Sequence of chain 2.A:
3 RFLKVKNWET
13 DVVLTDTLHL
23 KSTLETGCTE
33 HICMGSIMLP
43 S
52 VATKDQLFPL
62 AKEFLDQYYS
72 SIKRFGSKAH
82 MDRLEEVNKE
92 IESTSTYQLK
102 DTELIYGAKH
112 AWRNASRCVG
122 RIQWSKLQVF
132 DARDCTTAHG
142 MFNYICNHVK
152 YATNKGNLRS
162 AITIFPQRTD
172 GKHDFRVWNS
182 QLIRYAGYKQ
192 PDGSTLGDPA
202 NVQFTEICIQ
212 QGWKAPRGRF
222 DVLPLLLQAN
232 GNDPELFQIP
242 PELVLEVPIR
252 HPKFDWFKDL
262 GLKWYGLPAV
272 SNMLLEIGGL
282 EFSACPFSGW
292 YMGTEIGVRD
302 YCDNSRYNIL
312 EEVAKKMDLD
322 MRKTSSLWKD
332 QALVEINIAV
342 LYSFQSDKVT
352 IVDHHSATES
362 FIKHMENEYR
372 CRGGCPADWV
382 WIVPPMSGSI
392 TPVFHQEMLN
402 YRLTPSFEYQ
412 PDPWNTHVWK

Binding-site contacts:
Ligand atom C02 contacts residue PRO269 of chain 2.A at 3.8 Å (hydrophobic).
Ligand atom N01 contacts residue PRO269 of chain 2.A at 4.1 Å.
Ligand atom N01 contacts residue GLU296 of chain 2.A at 2.7 Å (salt-bridge).
Ligand atom C05 contacts residue VAL271 of chain 2.A at 3.6 Å (hydrophobic).
Ligand atom C10 contacts residue VAL271 of chain 2.A at 4.1 Å (hydrophobic).
Ligand atom N11 contacts residue HEM1 of chain 2.B at 3.0 Å (h-bond).
Ligand atom C12 contacts residue TRP382 of chain 2.A at 3.7 Å (hydrophobic).
Ligand atom C12 contacts residue HEM1 of chain 2.B at 3.0 Å.
Ligand atom N02 contacts residue GLU296 of chain 2.A at 2.8 Å (salt-bridge).
Ligand atom C07 contacts residue HEM1 of chain 2.B at 3.5 Å.
Ligand atom C03 contacts residue PRO269 of chain 2.A at 3.9 Å (hydrophobic).
Ligand atom C16 contacts residue VAL271 of chain 2.A at 3.9 Å (hydrophobic).
Ligand atom N02 contacts residue TRP291 of chain 2.A at 2.8 Å (h-bond).
Ligand atom N01 contacts residue HEM1 of chain 2.B at 4.2 Å.
Ligand atom C04 contacts residue HEM1 of chain 2.B at 4.0 Å.
Ligand atom C03 contacts residue TRP291 of chain 2.A at 4.2 Å (hydrophobic).
Ligand atom C08 contacts residue HEM1 of chain 2.B at 3.5 Å.
Ligand atom C02 contacts residue TRP291 of chain 2.A at 3.9 Å (hydrophobic).
Ligand atom C09 contacts residue VAL271 of chain 2.A at 3.5 Å (hydrophobic).
Ligand atom C07 contacts residue PRO269 of chain 2.A at 3.9 Å (hydrophobic).
Ligand atom C07 contacts residue GLY290 of chain 2.A at 3.8 Å.
Ligand atom N11 contacts residue VAL271 of chain 2.A at 4.0 Å.
Ligand atom C07 contacts residue PHE288 of chain 2.A at 3.5 Å (hydrophobic).
Ligand atom C04 contacts residue PRO269 of chain 2.A at 4.1 Å (hydrophobic).
Ligand atom C02 contacts residue GLU296 of chain 2.A at 3.5 Å.
Ligand atom C02 contacts residue HEM1 of chain 2.B at 3.8 Å.
Ligand atom C09 contacts residue HEM1 of chain 2.B at 3.3 Å.
Ligand atom N02 contacts residue MET293 of chain 2.A at 4.2 Å.
Ligand atom C13 contacts residue TRP382 of chain 2.A at 3.8 Å (hydrophobic).
Ligand atom N02 contacts residue PRO269 of chain 2.A at 3.8 Å.
Ligand atom N02 contacts residue HEM1 of chain 2.B at 3.5 Å.
Ligand atom C03 contacts residue HEM1 of chain 2.B at 3.5 Å.
Ligand atom C03 contacts residue GLY290 of chain 2.A at 4.3 Å.
Ligand atom N02 contacts residue TYR292 of chain 2.A at 3.7 Å.
Ligand atom C06 contacts residue GLU296 of chain 2.A at 3.6 Å.
Ligand atom C13 contacts residue HEM1 of chain 2.B at 3.6 Å.
Ligand atom C10 contacts residue HEM1 of chain 2.B at 3.0 Å.
Ligand atom C07 contacts residue SER289 of chain 2.A at 4.0 Å.
Ligand atom C08 contacts residue VAL271 of chain 2.A at 4.1 Å (hydrophobic).
Ligand atom C08 contacts residue GLU296 of chain 2.A at 3.6 Å.

This small molecule binds to this protein.
Small molecule (SMILES): Cc1cc(N)nc(CCCN2CCN(C)CC2)c1